Sequence of chain 7.C:
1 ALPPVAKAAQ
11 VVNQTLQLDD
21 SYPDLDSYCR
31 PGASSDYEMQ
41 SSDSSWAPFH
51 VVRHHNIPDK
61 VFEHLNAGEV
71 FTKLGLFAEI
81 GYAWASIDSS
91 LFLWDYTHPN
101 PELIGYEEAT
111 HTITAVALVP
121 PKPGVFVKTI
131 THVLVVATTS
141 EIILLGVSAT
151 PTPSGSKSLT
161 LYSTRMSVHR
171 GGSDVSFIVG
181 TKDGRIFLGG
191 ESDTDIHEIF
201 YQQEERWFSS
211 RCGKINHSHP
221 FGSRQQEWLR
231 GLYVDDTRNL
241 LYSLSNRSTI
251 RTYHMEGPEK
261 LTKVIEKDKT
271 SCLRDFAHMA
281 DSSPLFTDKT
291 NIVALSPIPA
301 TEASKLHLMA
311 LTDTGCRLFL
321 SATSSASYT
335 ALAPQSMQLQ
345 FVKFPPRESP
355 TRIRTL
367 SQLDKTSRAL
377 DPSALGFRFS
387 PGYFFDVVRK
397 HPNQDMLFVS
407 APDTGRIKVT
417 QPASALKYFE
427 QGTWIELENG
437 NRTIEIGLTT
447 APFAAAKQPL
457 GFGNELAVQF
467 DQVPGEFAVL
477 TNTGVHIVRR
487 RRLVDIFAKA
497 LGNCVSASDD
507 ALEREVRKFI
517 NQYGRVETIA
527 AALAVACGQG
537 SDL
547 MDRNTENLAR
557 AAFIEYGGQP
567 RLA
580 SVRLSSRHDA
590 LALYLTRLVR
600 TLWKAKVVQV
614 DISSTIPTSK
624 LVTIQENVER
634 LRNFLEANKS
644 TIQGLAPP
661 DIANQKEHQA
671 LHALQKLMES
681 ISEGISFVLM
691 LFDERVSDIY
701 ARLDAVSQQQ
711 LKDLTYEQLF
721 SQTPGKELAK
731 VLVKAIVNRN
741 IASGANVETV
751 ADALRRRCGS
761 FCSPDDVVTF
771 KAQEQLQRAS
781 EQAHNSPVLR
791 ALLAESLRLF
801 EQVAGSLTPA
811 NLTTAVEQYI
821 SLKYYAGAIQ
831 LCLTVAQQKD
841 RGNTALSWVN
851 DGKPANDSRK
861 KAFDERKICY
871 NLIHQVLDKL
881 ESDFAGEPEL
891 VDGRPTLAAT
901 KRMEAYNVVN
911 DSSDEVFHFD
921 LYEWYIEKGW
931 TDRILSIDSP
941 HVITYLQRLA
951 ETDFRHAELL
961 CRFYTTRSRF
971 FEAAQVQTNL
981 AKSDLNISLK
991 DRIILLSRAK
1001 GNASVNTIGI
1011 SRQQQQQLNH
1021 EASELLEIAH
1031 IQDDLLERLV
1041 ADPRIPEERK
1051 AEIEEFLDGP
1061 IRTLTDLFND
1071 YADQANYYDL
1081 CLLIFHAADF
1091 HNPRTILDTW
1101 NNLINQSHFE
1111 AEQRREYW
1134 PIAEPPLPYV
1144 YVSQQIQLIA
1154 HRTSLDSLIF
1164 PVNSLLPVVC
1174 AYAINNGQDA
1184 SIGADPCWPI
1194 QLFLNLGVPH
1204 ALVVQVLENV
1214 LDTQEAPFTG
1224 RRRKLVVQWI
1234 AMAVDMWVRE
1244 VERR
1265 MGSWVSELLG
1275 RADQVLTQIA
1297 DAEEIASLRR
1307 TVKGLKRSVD

Binding-site contacts:
Ligand atom N contacts residue THR1065 of chain 7.C at 3.2 Å (h-bond).
Ligand atom O contacts residue THR1065 of chain 7.C at 3.2 Å.
Ligand atom CE1 contacts residue GLN565 of chain 7.F at 1.8 Å.
Ligand atom CB contacts residue GLU1052 of chain 7.C at 3.1 Å.
Ligand atom CB contacts residue GLN565 of chain 7.F at 2.0 Å.
Ligand atom CA contacts residue ASN1069 of chain 7.C at 3.5 Å.
Ligand atom CD1 contacts residue ARG1044 of chain 7.C at 3.1 Å.
Ligand atom N contacts residue ASN1069 of chain 7.C at 2.9 Å (h-bond).
Ligand atom CA contacts residue GLN565 of chain 7.F at 3.1 Å.
Ligand atom CG contacts residue GLN565 of chain 7.F at 1.5 Å.
Ligand atom CD1 contacts residue GLN565 of chain 7.F at 1.2 Å.
Ligand atom CE2 contacts residue GLN565 of chain 7.F at 2.0 Å.
Ligand atom CG1 contacts residue PHE1068 of chain 7.C at 3.4 Å (hydrophobic).
Ligand atom CE1 contacts residue ARG1044 of chain 7.C at 3.5 Å.
Ligand atom CD2 contacts residue GLN565 of chain 7.F at 1.6 Å.
Ligand atom NH1 contacts residue ASP1073 of chain 7.C at 3.6 Å.
Ligand atom NH1 contacts residue ASN1069 of chain 7.C at 2.8 Å (h-bond).
Ligand atom OG1 contacts residue ARG1049 of chain 7.C at 2.9 Å (salt-bridge).
Ligand atom C contacts residue ASN1069 of chain 7.C at 3.2 Å.
Ligand atom NZ contacts residue LYS1225 of chain 7.NA at 2.2 Å.
Ligand atom CZ contacts residue ARG1044 of chain 7.C at 3.3 Å.
Ligand atom CA contacts residue THR1065 of chain 7.C at 3.6 Å.
Ligand atom CD1 contacts residue PHE1068 of chain 7.C at 3.4 Å (hydrophobic).
Ligand atom NH2 contacts residue ASP1073 of chain 7.C at 3.1 Å (salt-bridge).
Ligand atom N contacts residue GLN1074 of chain 7.C at 3.2 Å (h-bond).
Ligand atom CZ contacts residue GLN565 of chain 7.F at 2.3 Å.
Ligand atom CD1 contacts residue ILE1053 of chain 7.C at 3.4 Å (hydrophobic).
Ligand atom NZ contacts residue ASP1073 of chain 7.C at 3.0 Å (salt-bridge).
Ligand atom CG contacts residue ILE1045 of chain 7.C at 3.5 Å (hydrophobic).
Ligand atom CG2 contacts residue PHE1068 of chain 7.C at 3.6 Å (hydrophobic).
Ligand atom CD contacts residue GLN1074 of chain 7.C at 3.5 Å.
Ligand atom CB contacts residue GLN1074 of chain 7.C at 3.5 Å.
Ligand atom O contacts residue ASN1069 of chain 7.C at 3.3 Å (h-bond).
Ligand atom CD1 contacts residue ARG567 of chain 7.F at 3.4 Å.
Ligand atom O contacts residue GLN1074 of chain 7.C at 3.0 Å (h-bond).
Ligand atom CD1 contacts residue THR1065 of chain 7.C at 3.5 Å.
Ligand atom O contacts residue ASN1069 of chain 7.C at 3.0 Å (h-bond).
Ligand atom CE contacts residue LYS1225 of chain 7.NA at 3.3 Å.
Ligand atom CE contacts residue GLU1228 of chain 7.NA at 3.4 Å.
Ligand atom CG contacts residue GLU1052 of chain 7.C at 3.2 Å.

The small molecule below binds the protein below.
Small molecule (SMILES): CC[C@H](C)[C@H](NC(=O)[C@@H](NC(=O)[C@H](CC(C)C)NC(=O)[C@@H](N)CCCCN)C(C)C)C(=O)N[C@@H](CC(N)=O)C(=O)N[C@@H](CCCCN)C(=O)N[C@@H](CC(=O)O)C(=O)N[C@@H](CCSC)C(=O)N[C@@H](CCCN=C(N)N)C(=O)N[C@H](C(=O)N[C@@H](CC(=O)O)C(=O)N[C@@H](CC(C)C)C(=O)N[C@@H](Cc1ccccc1)C(=O)N[C@@H](CO)C(=O)N1CCC[C@H]1C(=O)N1CCC[C@H]1C(=O)N[C@H](C=O)CC(N)=O)[C@@H](C)O

Sequence of chain 7.NA:
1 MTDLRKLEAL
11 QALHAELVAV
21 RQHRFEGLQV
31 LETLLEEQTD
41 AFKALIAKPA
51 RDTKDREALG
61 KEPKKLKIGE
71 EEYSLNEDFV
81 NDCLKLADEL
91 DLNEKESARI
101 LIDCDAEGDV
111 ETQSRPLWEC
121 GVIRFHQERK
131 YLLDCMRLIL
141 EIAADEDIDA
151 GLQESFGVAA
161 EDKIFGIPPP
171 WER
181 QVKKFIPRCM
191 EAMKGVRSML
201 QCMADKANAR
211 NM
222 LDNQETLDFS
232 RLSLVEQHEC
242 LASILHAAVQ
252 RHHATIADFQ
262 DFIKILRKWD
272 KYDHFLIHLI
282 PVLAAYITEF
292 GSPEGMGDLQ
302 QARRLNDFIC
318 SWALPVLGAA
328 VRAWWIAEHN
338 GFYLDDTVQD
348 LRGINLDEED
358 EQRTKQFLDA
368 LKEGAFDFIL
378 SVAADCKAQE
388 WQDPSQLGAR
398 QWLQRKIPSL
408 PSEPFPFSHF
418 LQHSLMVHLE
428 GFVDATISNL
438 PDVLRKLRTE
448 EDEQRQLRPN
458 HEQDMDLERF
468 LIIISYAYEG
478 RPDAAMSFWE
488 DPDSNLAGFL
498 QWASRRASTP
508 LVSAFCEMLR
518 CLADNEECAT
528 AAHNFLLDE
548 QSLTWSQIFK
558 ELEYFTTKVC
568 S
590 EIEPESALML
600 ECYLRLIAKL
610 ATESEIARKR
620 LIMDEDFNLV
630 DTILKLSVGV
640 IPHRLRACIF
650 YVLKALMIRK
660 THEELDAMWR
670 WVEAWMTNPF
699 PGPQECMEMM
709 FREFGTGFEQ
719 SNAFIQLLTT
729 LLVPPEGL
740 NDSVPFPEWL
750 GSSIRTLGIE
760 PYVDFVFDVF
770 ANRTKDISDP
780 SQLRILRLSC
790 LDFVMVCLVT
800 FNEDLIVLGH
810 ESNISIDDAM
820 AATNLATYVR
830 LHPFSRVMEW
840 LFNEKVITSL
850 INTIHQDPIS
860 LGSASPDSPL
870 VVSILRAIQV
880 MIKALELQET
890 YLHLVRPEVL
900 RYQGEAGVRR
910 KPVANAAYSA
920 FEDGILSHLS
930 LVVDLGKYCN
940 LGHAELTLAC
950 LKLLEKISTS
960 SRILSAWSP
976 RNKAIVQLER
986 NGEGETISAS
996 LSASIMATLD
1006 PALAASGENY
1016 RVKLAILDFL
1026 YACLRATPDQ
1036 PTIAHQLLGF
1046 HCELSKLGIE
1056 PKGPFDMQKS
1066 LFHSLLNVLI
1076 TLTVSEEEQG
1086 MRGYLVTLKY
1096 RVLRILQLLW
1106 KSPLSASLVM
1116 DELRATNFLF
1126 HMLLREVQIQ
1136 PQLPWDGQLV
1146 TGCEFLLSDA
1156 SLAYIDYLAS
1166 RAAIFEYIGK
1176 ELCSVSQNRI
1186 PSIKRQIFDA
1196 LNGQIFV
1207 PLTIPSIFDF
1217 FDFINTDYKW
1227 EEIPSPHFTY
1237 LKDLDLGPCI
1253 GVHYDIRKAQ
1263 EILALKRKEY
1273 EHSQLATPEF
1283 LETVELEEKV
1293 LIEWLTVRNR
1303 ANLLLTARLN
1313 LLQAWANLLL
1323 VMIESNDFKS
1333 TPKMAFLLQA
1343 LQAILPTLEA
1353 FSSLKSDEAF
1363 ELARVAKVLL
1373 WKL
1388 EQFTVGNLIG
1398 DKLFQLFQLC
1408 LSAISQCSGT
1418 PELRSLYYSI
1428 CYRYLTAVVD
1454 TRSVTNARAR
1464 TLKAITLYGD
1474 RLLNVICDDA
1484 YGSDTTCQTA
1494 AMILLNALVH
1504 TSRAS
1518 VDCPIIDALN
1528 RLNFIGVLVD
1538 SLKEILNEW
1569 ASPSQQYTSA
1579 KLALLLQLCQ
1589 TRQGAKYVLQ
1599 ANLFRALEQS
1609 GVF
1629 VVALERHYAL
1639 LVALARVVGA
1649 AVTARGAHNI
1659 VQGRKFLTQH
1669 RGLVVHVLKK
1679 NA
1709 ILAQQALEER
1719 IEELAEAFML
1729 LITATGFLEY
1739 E

Sequence of chain 7.F:
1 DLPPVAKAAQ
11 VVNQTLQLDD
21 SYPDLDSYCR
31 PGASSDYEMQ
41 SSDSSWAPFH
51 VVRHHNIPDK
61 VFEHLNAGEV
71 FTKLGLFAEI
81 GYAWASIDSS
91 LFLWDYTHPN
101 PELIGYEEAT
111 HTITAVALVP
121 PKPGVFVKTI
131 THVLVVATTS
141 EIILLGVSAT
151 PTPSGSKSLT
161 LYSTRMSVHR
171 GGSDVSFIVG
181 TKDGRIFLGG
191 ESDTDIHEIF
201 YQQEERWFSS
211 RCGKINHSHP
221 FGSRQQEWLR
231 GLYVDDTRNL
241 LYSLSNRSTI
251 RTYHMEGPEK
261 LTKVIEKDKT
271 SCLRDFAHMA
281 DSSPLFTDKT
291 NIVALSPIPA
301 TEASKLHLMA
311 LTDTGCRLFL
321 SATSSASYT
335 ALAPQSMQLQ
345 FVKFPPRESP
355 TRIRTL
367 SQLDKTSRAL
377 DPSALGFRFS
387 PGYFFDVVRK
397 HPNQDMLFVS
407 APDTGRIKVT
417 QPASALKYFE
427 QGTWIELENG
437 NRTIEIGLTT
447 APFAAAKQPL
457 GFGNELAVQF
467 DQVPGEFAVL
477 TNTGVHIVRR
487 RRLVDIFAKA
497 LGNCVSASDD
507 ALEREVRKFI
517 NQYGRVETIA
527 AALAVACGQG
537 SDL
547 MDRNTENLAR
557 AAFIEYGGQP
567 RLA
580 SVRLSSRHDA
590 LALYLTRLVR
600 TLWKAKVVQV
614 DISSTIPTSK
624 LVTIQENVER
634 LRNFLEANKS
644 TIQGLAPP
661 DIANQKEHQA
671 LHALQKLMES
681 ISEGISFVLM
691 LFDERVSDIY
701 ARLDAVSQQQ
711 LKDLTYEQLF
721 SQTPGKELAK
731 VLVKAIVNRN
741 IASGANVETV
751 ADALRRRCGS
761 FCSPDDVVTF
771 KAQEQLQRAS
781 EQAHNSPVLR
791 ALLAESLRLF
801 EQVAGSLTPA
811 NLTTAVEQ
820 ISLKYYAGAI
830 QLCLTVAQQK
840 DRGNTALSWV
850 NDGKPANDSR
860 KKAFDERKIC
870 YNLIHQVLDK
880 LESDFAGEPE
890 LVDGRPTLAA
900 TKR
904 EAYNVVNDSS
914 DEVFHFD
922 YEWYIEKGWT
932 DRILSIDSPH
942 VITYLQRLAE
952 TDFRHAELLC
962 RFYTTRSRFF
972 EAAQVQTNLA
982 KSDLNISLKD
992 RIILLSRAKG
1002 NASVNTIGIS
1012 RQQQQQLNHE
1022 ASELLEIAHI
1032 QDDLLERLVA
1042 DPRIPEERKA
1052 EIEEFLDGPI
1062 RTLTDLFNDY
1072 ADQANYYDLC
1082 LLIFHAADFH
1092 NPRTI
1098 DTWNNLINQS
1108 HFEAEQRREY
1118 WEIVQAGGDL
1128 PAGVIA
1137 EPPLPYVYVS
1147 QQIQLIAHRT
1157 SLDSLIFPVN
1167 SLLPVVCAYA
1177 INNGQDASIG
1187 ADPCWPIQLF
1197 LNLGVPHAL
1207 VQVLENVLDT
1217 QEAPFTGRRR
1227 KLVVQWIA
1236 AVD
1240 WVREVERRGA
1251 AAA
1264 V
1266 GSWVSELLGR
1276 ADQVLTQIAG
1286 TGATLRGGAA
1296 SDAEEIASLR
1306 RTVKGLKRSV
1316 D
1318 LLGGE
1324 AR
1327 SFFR